This protein binds this small molecule.
Small molecule (SMILES): Nc1ccn([C@H]2C[C@H](O)[C@@H](COP(=O)(O)O)O2)c(=O)n1

Binding-site contacts:
Ligand atom C5' contacts residue ASP242 of chain 2.A at 4.4 Å.
Ligand atom OP2 contacts residue ASP242 of chain 2.A at 3.9 Å.
Ligand atom C2' contacts residue LYS25 of chain 2.C at 3.8 Å.

Sequence of chain 2.A:
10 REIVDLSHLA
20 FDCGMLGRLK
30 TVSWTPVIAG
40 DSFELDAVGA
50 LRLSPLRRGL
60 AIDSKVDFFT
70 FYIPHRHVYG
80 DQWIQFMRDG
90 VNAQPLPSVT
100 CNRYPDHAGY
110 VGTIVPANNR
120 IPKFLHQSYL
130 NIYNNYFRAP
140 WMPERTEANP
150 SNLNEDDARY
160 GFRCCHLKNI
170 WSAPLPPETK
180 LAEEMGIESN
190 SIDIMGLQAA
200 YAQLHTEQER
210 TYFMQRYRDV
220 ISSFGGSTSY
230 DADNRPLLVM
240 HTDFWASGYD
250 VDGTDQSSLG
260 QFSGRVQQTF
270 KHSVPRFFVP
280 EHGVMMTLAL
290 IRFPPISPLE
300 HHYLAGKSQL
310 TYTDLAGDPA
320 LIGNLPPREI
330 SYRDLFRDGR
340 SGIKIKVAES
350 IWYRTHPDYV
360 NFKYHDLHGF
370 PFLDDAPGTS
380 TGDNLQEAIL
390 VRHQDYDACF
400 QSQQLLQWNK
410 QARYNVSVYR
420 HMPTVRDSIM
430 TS

Sequence of chain 2.C:
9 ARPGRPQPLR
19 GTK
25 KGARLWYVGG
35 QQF